Sequence of chain 1.D:
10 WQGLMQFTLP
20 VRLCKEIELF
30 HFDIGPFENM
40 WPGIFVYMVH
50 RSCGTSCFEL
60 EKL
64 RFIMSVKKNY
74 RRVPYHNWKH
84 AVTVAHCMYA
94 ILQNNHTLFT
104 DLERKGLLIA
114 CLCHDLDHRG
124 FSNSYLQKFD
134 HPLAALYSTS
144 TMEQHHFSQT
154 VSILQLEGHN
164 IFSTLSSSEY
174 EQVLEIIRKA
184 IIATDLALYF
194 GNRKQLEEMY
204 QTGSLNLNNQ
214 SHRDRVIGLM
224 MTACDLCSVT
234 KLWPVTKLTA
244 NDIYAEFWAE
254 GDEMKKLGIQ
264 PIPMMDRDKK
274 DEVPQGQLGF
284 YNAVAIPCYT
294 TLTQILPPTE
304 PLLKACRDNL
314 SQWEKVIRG

Binding-site contacts:
Ligand atom C8 contacts residue TYR247 of chain 1.D at 3.4 Å (hydrophobic).
Ligand atom F25 contacts residue GLY279 of chain 1.D at 3.6 Å.
Ligand atom N6 contacts residue MET267 of chain 1.D at 3.5 Å (h-bond).
Ligand atom N7 contacts residue PHE250 of chain 1.D at 3.9 Å.
Ligand atom C5 contacts residue MET267 of chain 1.D at 3.4 Å (hydrophobic).
Ligand atom C14 contacts residue TYR247 of chain 1.D at 3.8 Å (hydrophobic).
Ligand atom F27 contacts residue PHE283 of chain 1.D at 3.5 Å.
Ligand atom N7 contacts residue PHE283 of chain 1.D at 3.4 Å.
Ligand atom N4 contacts residue PHE283 of chain 1.D at 3.6 Å.
Ligand atom N19 contacts residue GLN280 of chain 1.D at 3.6 Å (h-bond).
Ligand atom N2 contacts residue PHE283 of chain 1.D at 3.6 Å.
Ligand atom C24 contacts residue ALA243 of chain 1.D at 3.7 Å (hydrophobic).
Ligand atom C14 contacts residue GLY279 of chain 1.D at 3.3 Å.
Ligand atom N4 contacts residue MET267 of chain 1.D at 3.5 Å.
Ligand atom O18 contacts residue PHE283 of chain 1.D at 3.7 Å.
Ligand atom C28 contacts residue GLN280 of chain 1.D at 2.9 Å.
Ligand atom F25 contacts residue PHE283 of chain 1.D at 3.5 Å.
Ligand atom C24 contacts residue SER231 of chain 1.D at 3.9 Å.
Ligand atom C8 contacts residue MET267 of chain 1.D at 3.9 Å (hydrophobic).
Ligand atom C5 contacts residue PHE283 of chain 1.D at 3.6 Å (hydrophobic).
Ligand atom C3 contacts residue PHE250 of chain 1.D at 3.8 Å (hydrophobic).
Ligand atom F25 contacts residue GLY282 of chain 1.D at 3.5 Å.
Ligand atom N7 contacts residue MET267 of chain 1.D at 3.7 Å.
Ligand atom C23 contacts residue LEU229 of chain 1.D at 3.6 Å (hydrophobic).
Ligand atom N19 contacts residue ALA243 of chain 1.D at 3.6 Å.
Ligand atom N20 contacts residue THR242 of chain 1.D at 3.8 Å.
Ligand atom C1 contacts residue PHE283 of chain 1.D at 3.5 Å (hydrophobic).
Ligand atom C8 contacts residue GLN280 of chain 1.D at 3.7 Å.
Ligand atom N19 contacts residue THR239 of chain 1.D at 3.5 Å (h-bond).
Ligand atom C3 contacts residue PHE283 of chain 1.D at 3.8 Å (hydrophobic).
Ligand atom C14 contacts residue MET267 of chain 1.D at 3.6 Å (hydrophobic).
Ligand atom O18 contacts residue GLN280 of chain 1.D at 2.8 Å (h-bond).
Ligand atom N2 contacts residue PHE250 of chain 1.D at 3.9 Å.
Ligand atom C21 contacts residue TYR78 of chain 1.D at 3.7 Å (hydrophobic).
Ligand atom C24 contacts residue THR239 of chain 1.D at 3.4 Å.
Ligand atom C23 contacts residue TYR78 of chain 1.D at 3.8 Å (hydrophobic).
Ligand atom C12 contacts residue MET267 of chain 1.D at 3.9 Å (hydrophobic).
Ligand atom C16 contacts residue LEU189 of chain 1.D at 3.8 Å (hydrophobic).
Ligand atom C9 contacts residue PHE283 of chain 1.D at 3.7 Å (hydrophobic).
Ligand atom N20 contacts residue SER231 of chain 1.D at 3.2 Å.

A small-molecule ligand and the protein it binds are described below.
Small molecule (SMILES): O=C(Nc1ccn(CC(F)(F)F)n1)c1nc(C2CC2)ccc1Nc1cncnc1